Sequence of chain 1.B:
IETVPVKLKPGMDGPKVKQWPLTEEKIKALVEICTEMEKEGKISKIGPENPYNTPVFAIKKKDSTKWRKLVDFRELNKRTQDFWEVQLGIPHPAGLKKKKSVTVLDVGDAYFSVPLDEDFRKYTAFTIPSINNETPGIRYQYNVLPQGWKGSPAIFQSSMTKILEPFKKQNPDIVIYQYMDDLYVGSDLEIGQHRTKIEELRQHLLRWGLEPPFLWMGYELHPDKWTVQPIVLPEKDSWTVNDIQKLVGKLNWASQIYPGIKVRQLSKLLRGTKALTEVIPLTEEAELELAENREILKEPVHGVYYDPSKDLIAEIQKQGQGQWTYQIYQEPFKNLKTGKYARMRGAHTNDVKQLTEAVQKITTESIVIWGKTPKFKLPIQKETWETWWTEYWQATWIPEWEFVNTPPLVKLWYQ

Sequence of chain 1.A:
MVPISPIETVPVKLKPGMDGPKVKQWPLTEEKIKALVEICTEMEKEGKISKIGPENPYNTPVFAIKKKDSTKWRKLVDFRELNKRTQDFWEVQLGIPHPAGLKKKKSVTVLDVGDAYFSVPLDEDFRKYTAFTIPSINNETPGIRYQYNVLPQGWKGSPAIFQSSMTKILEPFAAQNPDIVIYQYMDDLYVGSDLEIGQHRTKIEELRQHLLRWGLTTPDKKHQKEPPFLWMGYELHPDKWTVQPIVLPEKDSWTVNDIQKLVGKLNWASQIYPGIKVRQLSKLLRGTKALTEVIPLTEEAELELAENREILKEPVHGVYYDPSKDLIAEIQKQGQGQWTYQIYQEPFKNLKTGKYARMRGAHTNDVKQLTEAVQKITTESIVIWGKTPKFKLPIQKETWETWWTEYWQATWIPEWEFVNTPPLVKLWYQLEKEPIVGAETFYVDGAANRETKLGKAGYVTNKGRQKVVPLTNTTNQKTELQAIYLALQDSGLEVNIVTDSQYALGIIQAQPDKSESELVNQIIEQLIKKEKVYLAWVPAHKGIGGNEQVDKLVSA

Binding-site contacts:
Ligand atom C1 contacts residue TYR183 of chain 1.A at 3.6 Å (hydrophobic).
Ligand atom N2 contacts residue LEU102 of chain 1.A at 3.8 Å.
Ligand atom N1 contacts residue TYR183 of chain 1.A at 3.7 Å.
Ligand atom C12 contacts residue LYS103 of chain 1.A at 3.7 Å.
Ligand atom C15 contacts residue LYS105 of chain 1.A at 3.6 Å.
Ligand atom N3 contacts residue LEU102 of chain 1.A at 3.7 Å.
Ligand atom C12 contacts residue LEU102 of chain 1.A at 3.7 Å (hydrophobic).
Ligand atom C2 contacts residue TYR183 of chain 1.A at 3.4 Å (hydrophobic).
Ligand atom C22 contacts residue TYR190 of chain 1.A at 3.4 Å (hydrophobic).
Ligand atom N6 contacts residue TYR190 of chain 1.A at 3.3 Å (h-bond).
Ligand atom C7 contacts residue LEU102 of chain 1.A at 3.8 Å (hydrophobic).
Ligand atom C20 contacts residue TRP231 of chain 1.A at 3.5 Å (hydrophobic).
Ligand atom C7 contacts residue TYR183 of chain 1.A at 3.8 Å (hydrophobic).
Ligand atom C13 contacts residue HIS237 of chain 1.A at 3.6 Å.
Ligand atom C7 contacts residue PRO97 of chain 1.A at 3.8 Å (hydrophobic).
Ligand atom C4 contacts residue TYR190 of chain 1.A at 3.5 Å (hydrophobic).
Ligand atom C16 contacts residue LYS105 of chain 1.A at 3.6 Å.
Ligand atom C14 contacts residue TYR320 of chain 1.A at 3.5 Å (hydrophobic).
Ligand atom N2 contacts residue LYS103 of chain 1.A at 3.3 Å (salt-bridge).
Ligand atom N4 contacts residue LYS103 of chain 1.A at 2.6 Å (salt-bridge).
Ligand atom C6 contacts residue TYR183 of chain 1.A at 3.5 Å (hydrophobic).
Ligand atom C8 contacts residue TYR190 of chain 1.A at 3.8 Å (hydrophobic).
Ligand atom N6 contacts residue TRP231 of chain 1.A at 3.5 Å.
Ligand atom N5 contacts residue PRO238 of chain 1.A at 3.6 Å (h-bond).
Ligand atom C14 contacts residue HIS237 of chain 1.A at 3.2 Å.
Ligand atom C21 contacts residue LEU236 of chain 1.A at 3.6 Å (hydrophobic).
Ligand atom N6 contacts residue PHE229 of chain 1.A at 3.6 Å.
Ligand atom N4 contacts residue LEU102 of chain 1.A at 3.5 Å.
Ligand atom C9 contacts residue GLU138 of chain 1.B at 3.7 Å.
Ligand atom N5 contacts residue LEU236 of chain 1.A at 3.3 Å (h-bond).
Ligand atom C15 contacts residue LYS103 of chain 1.A at 3.1 Å.
Ligand atom N4 contacts residue LYS105 of chain 1.A at 3.6 Å.
Ligand atom C14 contacts residue PRO238 of chain 1.A at 3.7 Å (hydrophobic).
Ligand atom N2 contacts residue LYS105 of chain 1.A at 3.6 Å.
Ligand atom N5 contacts residue HIS237 of chain 1.A at 3.2 Å.
Ligand atom C16 contacts residue LYS103 of chain 1.A at 3.4 Å.
Ligand atom N5 contacts residue PHE229 of chain 1.A at 3.4 Å.
Ligand atom C3 contacts residue TYR183 of chain 1.A at 3.8 Å (hydrophobic).
Ligand atom C22 contacts residue TRP231 of chain 1.A at 3.4 Å (hydrophobic).
Ligand atom C19 contacts residue HIS237 of chain 1.A at 3.2 Å.

This protein binds this small molecule.
Small molecule (SMILES): Cc1cc(/C=C/C#N)cc(C)c1Nc1ccnc(Nc2ccc(C#N)cc2)n1